Sequence of chain 3.A:
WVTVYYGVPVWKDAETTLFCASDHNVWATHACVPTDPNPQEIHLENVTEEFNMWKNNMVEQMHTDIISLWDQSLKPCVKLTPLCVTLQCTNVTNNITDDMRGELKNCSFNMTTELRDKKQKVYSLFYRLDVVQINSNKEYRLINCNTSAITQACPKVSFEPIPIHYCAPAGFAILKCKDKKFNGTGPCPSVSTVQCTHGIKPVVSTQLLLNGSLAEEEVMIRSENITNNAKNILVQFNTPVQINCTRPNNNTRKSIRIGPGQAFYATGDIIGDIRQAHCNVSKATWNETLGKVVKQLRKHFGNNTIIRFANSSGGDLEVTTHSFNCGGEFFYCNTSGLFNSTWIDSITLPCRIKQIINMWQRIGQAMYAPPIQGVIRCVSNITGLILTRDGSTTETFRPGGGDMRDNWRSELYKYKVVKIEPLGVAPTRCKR

Binding-site contacts:
Ligand atom C8 contacts residue ILE282 of chain 3.A at 4.1 Å (hydrophobic).
Ligand atom O5 contacts residue ASN239 of chain 3.A at 2.4 Å (h-bond).
Ligand atom C2 contacts residue ASN239 of chain 3.A at 2.3 Å.
Ligand atom C5 contacts residue ASN239 of chain 3.A at 3.6 Å.
Ligand atom C7 contacts residue ASN239 of chain 3.A at 3.6 Å.
Ligand atom C3 contacts residue THR241 of chain 3.A at 4.2 Å.
Ligand atom C7 contacts residue HIS356 of chain 3.A at 4.2 Å.
Ligand atom C5 contacts residue THR241 of chain 3.A at 4.2 Å.
Ligand atom O5 contacts residue THR241 of chain 3.A at 4.3 Å.
Ligand atom O7 contacts residue ASN239 of chain 3.A at 4.1 Å.
Ligand atom C8 contacts residue SER279 of chain 3.A at 3.7 Å.
Ligand atom N2 contacts residue ASN239 of chain 3.A at 2.7 Å (h-bond).
Ligand atom C2 contacts residue THR241 of chain 3.A at 4.4 Å.
Ligand atom C3 contacts residue ASN239 of chain 3.A at 3.6 Å.
Ligand atom C1 contacts residue ASN239 of chain 3.A at 1.4 Å.
Ligand atom C1 contacts residue THR241 of chain 3.A at 3.8 Å.
Ligand atom O7 contacts residue HIS356 of chain 3.A at 3.5 Å.
Ligand atom C8 contacts residue HIS356 of chain 3.A at 4.4 Å.
Ligand atom C4 contacts residue ASN239 of chain 3.A at 4.1 Å.

A small-molecule ligand and the protein it binds are described below.
Small molecule (SMILES): CC(=O)N[C@@H]1[C@@H](O)[C@H](O)[C@@H](CO)O[C@H]1O